Binding-site contacts:
Ligand atom N2 contacts residue ASN180 of chain 1.C at 3.0 Å (h-bond).
Ligand atom O5 contacts residue ASN180 of chain 1.C at 2.3 Å (h-bond).
Ligand atom O5 contacts residue SER182 of chain 1.C at 4.2 Å.
Ligand atom C8 contacts residue ASN180 of chain 1.C at 4.3 Å.
Ligand atom C8 contacts residue HIS177 of chain 1.C at 3.6 Å.
Ligand atom C7 contacts residue HIS177 of chain 1.C at 3.6 Å.
Ligand atom C7 contacts residue ASN180 of chain 1.C at 4.0 Å.
Ligand atom C1 contacts residue SER182 of chain 1.C at 4.4 Å.
Ligand atom C5 contacts residue ASN180 of chain 1.C at 3.6 Å.
Ligand atom C8 contacts residue ASN179 of chain 1.C at 3.8 Å.
Ligand atom C3 contacts residue ASN180 of chain 1.C at 3.8 Å.
Ligand atom C4 contacts residue ASN180 of chain 1.C at 4.2 Å.
Ligand atom O7 contacts residue HIS177 of chain 1.C at 3.7 Å.
Ligand atom C1 contacts residue ASN180 of chain 1.C at 1.4 Å.
Ligand atom C2 contacts residue ASN180 of chain 1.C at 2.5 Å.
Ligand atom N2 contacts residue HIS177 of chain 1.C at 4.2 Å.

Sequence of chain 1.C:
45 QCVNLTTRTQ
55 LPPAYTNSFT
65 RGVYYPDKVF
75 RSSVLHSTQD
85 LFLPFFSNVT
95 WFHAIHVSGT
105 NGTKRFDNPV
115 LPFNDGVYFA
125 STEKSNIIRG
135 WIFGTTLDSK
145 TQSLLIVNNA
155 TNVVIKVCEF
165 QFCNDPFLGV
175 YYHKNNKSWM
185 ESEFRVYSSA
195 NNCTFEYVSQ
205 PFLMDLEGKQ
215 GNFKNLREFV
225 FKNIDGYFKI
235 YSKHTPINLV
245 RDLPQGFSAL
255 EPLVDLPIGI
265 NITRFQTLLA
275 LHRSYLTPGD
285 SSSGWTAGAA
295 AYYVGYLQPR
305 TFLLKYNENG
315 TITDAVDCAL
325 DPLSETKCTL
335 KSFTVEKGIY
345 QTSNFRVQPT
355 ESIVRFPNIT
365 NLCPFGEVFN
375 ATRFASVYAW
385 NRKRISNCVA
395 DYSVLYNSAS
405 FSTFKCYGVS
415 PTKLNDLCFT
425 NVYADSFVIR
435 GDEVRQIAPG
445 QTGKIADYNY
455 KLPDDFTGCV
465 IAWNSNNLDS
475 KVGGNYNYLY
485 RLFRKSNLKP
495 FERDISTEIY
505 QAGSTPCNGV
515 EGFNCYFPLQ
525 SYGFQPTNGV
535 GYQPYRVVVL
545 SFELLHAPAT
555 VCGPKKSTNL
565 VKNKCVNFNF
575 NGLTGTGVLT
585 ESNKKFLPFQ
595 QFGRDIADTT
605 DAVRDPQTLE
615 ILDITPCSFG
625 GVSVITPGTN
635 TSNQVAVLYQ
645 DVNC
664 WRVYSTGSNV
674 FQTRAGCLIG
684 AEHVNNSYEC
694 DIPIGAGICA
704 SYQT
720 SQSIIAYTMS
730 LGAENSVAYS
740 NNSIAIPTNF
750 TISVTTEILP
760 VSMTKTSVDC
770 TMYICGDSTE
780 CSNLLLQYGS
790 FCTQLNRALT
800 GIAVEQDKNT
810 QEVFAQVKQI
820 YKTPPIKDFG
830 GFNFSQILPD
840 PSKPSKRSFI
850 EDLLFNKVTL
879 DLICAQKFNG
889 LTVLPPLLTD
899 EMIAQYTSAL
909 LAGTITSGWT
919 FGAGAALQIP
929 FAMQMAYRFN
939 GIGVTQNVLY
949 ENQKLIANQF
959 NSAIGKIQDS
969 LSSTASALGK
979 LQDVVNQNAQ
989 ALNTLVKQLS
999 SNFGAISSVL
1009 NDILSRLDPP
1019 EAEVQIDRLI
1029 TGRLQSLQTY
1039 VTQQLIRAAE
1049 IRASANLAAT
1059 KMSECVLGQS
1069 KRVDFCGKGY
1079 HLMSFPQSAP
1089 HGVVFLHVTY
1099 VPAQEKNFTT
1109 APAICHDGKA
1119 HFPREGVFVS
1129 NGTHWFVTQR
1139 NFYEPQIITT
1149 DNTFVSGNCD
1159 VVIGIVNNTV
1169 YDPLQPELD

A small-molecule ligand and the protein it binds are described below.
Small molecule (SMILES): CC(=O)N[C@@H]1[C@@H](O)[C@H](O)[C@@H](CO)O[C@H]1O